Sequence of chain 1.E:
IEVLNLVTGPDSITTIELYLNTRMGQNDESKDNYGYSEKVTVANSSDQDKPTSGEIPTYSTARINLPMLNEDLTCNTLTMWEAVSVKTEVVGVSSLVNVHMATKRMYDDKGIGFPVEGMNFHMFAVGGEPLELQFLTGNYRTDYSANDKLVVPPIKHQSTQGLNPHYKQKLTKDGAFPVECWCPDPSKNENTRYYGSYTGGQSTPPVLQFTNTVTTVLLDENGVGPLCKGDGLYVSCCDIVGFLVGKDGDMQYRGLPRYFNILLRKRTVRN

This protein binds this small molecule.
Small molecule (SMILES): CC(=O)N[C@H]1[C@H](O[C@@H]2[C@H](O[C@]3(C(=O)O)C[C@H](O)[C@@H](NC(C)=O)[C@H]([C@H](O)[C@H](O)CO)O3)[C@@H](O)[C@H](O[C@H]3[C@H](O)[C@@H](O)[C@H](O)O[C@@H]3CO)O[C@@H]2CO)O[C@H](CO)[C@H](O)[C@@H]1O[C@@H]1O[C@H](CO)[C@H](O)[C@H](O)[C@H]1O

Binding-site contacts:
Ligand atom C11 contacts residue PRO60 of chain 1.E at 4.0 Å (hydrophobic).
Ligand atom C4 contacts residue THR61 of chain 1.E at 3.5 Å.
Ligand atom C1 contacts residue THR50 of chain 1.E at 4.0 Å.
Ligand atom C11 contacts residue VAL51 of chain 1.E at 3.9 Å (hydrophobic).
Ligand atom O7 contacts residue ASN53 of chain 1.E at 3.9 Å.
Ligand atom O10 contacts residue LYS59 of chain 1.E at 2.9 Å (salt-bridge).
Ligand atom C9 contacts residue VAL51 of chain 1.E at 3.5 Å (hydrophobic).
Ligand atom C11 contacts residue THR50 of chain 1.E at 3.5 Å.
Ligand atom C11 contacts residue ASP58 of chain 1.E at 3.9 Å.
Ligand atom O4 contacts residue LYS119 of chain 1.D at 3.5 Å.
Ligand atom C10 contacts residue THR50 of chain 1.E at 3.7 Å.
Ligand atom C7 contacts residue VAL51 of chain 1.E at 3.6 Å (hydrophobic).
Ligand atom O6 contacts residue ARG114 of chain 1.D at 3.0 Å (salt-bridge).
Ligand atom C11 contacts residue LYS59 of chain 1.E at 3.4 Å.
Ligand atom O1A contacts residue THR61 of chain 1.E at 3.3 Å.
Ligand atom C6 contacts residue ARG114 of chain 1.D at 3.8 Å.
Ligand atom O4 contacts residue THR61 of chain 1.E at 3.7 Å.
Ligand atom O1A contacts residue THR50 of chain 1.E at 3.8 Å.
Ligand atom N5 contacts residue LYS59 of chain 1.E at 3.3 Å (salt-bridge).
Ligand atom C4 contacts residue THR50 of chain 1.E at 3.9 Å.
Ligand atom C11 contacts residue ALA52 of chain 1.E at 3.5 Å (hydrophobic).
Ligand atom O9 contacts residue ASN53 of chain 1.E at 3.5 Å (h-bond).
Ligand atom C10 contacts residue ALA52 of chain 1.E at 4.1 Å (hydrophobic).
Ligand atom C4 contacts residue LYS59 of chain 1.E at 3.6 Å.
Ligand atom C5 contacts residue LYS59 of chain 1.E at 3.9 Å.
Ligand atom C3 contacts residue LYS59 of chain 1.E at 3.9 Å.
Ligand atom O6 contacts residue ASP118 of chain 1.D at 4.0 Å.
Ligand atom C4 contacts residue LYS119 of chain 1.D at 3.8 Å.
Ligand atom C11 contacts residue HIS109 of chain 1.D at 3.9 Å.
Ligand atom O4 contacts residue LYS59 of chain 1.E at 2.6 Å (salt-bridge).
Ligand atom C9 contacts residue ASN53 of chain 1.E at 3.4 Å.
Ligand atom O1B contacts residue THR50 of chain 1.E at 3.8 Å.
Ligand atom O10 contacts residue ALA52 of chain 1.E at 4.0 Å.
Ligand atom C3 contacts residue THR61 of chain 1.E at 4.0 Å.
Ligand atom O10 contacts residue ASP58 of chain 1.E at 3.9 Å.
Ligand atom O10 contacts residue GLN57 of chain 1.E at 3.1 Å (h-bond).
Ligand atom N5 contacts residue THR50 of chain 1.E at 2.9 Å (h-bond).
Ligand atom C5 contacts residue THR50 of chain 1.E at 3.9 Å.
Ligand atom C6 contacts residue ASP118 of chain 1.D at 3.6 Å.
Ligand atom C10 contacts residue LYS59 of chain 1.E at 3.0 Å.

Sequence of chain 1.D:
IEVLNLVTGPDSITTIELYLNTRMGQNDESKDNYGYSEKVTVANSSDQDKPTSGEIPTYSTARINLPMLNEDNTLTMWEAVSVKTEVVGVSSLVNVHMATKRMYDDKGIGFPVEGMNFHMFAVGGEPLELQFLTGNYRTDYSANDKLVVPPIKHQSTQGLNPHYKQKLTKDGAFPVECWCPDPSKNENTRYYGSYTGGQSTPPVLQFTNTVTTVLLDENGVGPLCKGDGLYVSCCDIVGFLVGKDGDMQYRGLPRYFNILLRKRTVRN